Sequence of chain 24.E:
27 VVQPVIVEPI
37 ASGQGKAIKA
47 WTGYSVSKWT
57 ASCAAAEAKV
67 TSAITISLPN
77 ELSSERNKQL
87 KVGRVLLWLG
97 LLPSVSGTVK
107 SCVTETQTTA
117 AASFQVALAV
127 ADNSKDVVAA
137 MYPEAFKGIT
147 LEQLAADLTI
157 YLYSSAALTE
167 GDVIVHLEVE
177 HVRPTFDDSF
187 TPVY

Binding-site contacts:
Ligand atom N6 contacts residue TRP47 of chain 24.E at 4.2 Å.
Ligand atom N1 contacts residue TRP47 of chain 24.E at 3.8 Å.
Ligand atom C8 contacts residue LYS143 of chain 24.E at 2.8 Å.
Ligand atom N7 contacts residue LYS143 of chain 24.E at 3.7 Å.
Ligand atom O4' contacts residue GLU140 of chain 24.E at 4.1 Å.
Ligand atom C8 contacts residue TRP47 of chain 24.E at 4.0 Å (hydrophobic).
Ligand atom C5 contacts residue TRP47 of chain 24.E at 4.0 Å (hydrophobic).
Ligand atom OP1 contacts residue LYS45 of chain 10.F at 4.3 Å.
Ligand atom O4' contacts residue TRP47 of chain 24.E at 4.0 Å.
Ligand atom C1' contacts residue GLU140 of chain 24.E at 3.2 Å.
Ligand atom C2' contacts residue LYS143 of chain 24.E at 4.5 Å.
Ligand atom O2' contacts residue GLU140 of chain 24.E at 3.0 Å (salt-bridge).
Ligand atom N9 contacts residue LYS143 of chain 24.E at 3.8 Å.
Ligand atom N9 contacts residue TRP47 of chain 24.E at 4.0 Å.
Ligand atom O4' contacts residue LYS143 of chain 24.E at 4.2 Å.
Ligand atom C2' contacts residue GLU140 of chain 24.E at 3.5 Å.
Ligand atom C2 contacts residue TRP47 of chain 24.E at 3.8 Å (hydrophobic).
Ligand atom C8 contacts residue GLU140 of chain 24.E at 4.1 Å.
Ligand atom N3 contacts residue TRP47 of chain 24.E at 3.9 Å.
Ligand atom C6 contacts residue TRP47 of chain 24.E at 3.9 Å (hydrophobic).
Ligand atom C1' contacts residue LYS143 of chain 24.E at 4.0 Å.
Ligand atom N7 contacts residue TRP47 of chain 24.E at 4.0 Å.
Ligand atom C4 contacts residue TRP47 of chain 24.E at 3.9 Å (hydrophobic).
Ligand atom N9 contacts residue GLU140 of chain 24.E at 4.1 Å.
Ligand atom C1' contacts residue TRP47 of chain 24.E at 4.3 Å (hydrophobic).

A protein and the small-molecule ligand that binds it are described below.
Small molecule (SMILES): Nc1ncnc2c1ncn2[C@@H]1O[C@H](COP(=O)=O)[C@@H](O[P](=O)(O)OC[C@H]2O[C@@H](n3ccc(=O)[nH]c3=O)[C@H](O)[C@@H]2O)[C@H]1O

Sequence of chain 10.F:
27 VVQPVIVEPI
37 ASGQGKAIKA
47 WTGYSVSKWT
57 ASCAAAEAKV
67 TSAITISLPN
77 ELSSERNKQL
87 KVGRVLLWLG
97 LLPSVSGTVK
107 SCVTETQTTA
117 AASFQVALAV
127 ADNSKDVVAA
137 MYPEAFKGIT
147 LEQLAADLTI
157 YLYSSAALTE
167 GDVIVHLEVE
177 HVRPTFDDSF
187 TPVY